The protein below binds the small molecule below.
Small molecule (SMILES): CCN1C[C@]2(COC(=O)c3ccccc3N3C(=O)C[C@H](C)C3=O)CC[C@H](OC)[C@@]34[C@@H]5C[C@H]6[C@H](OC)[C@@H]5[C@](O)(C[C@@H]6OC)[C@@](O)([C@@H](OC)[C@H]23)[C@@H]14

Sequence of chain 1.E:
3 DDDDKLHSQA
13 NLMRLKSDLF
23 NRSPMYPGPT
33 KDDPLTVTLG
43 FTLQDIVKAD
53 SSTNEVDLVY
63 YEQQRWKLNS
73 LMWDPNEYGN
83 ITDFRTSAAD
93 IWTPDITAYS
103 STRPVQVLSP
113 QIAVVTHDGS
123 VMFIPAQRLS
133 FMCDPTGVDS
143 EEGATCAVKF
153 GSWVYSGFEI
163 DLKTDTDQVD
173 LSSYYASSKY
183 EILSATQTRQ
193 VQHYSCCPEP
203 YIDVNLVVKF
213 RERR

Sequence of chain 1.A:
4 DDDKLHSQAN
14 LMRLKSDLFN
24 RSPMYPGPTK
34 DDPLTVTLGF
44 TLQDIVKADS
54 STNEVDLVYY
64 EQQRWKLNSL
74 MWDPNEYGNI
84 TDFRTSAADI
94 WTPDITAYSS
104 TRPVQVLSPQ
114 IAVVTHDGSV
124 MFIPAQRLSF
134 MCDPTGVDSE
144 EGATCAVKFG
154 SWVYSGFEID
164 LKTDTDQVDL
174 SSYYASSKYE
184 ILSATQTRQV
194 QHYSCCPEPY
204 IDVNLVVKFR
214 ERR

Binding-site contacts:
Ligand atom C22 contacts residue TRP155 of chain 1.A at 3.3 Å (hydrophobic).
Ligand atom C4 contacts residue GLN194 of chain 1.A at 3.8 Å.
Ligand atom C25 contacts residue TRP155 of chain 1.A at 3.2 Å (hydrophobic).
Ligand atom C3 contacts residue TYR196 of chain 1.A at 3.7 Å (hydrophobic).
Ligand atom O13 contacts residue TYR101 of chain 1.A at 3.2 Å.
Ligand atom C9 contacts residue SER175 of chain 1.E at 3.3 Å.
Ligand atom C1 contacts residue TYR101 of chain 1.A at 3.4 Å (hydrophobic).
Ligand atom C21 contacts residue TRP155 of chain 1.A at 3.7 Å (hydrophobic).
Ligand atom C22 contacts residue VAL156 of chain 1.A at 3.7 Å (hydrophobic).
Ligand atom C24 contacts residue TRP155 of chain 1.A at 3.1 Å (hydrophobic).
Ligand atom C2 contacts residue TYR101 of chain 1.A at 3.5 Å (hydrophobic).
Ligand atom O19 contacts residue TRP155 of chain 1.A at 3.0 Å (h-bond).
Ligand atom C9 contacts residue GLN46 of chain 1.E at 3.5 Å.
Ligand atom C4 contacts residue LYS151 of chain 1.A at 3.2 Å.
Ligand atom O27 contacts residue ILE126 of chain 1.E at 3.4 Å.
Ligand atom C38 contacts residue CYS198 of chain 1.A at 3.6 Å (hydrophobic).
Ligand atom C4 contacts residue ASP205 of chain 1.A at 3.8 Å.
Ligand atom C12 contacts residue SER102 of chain 1.A at 3.6 Å.
Ligand atom O38 contacts residue CYS198 of chain 1.A at 3.3 Å (h-bond).
Ligand atom C3 contacts residue ASP205 of chain 1.A at 3.4 Å.
Ligand atom C23 contacts residue TRP155 of chain 1.A at 3.4 Å (hydrophobic).
Ligand atom O8 contacts residue SER175 of chain 1.E at 3.4 Å.
Ligand atom O13 contacts residue TYR63 of chain 1.E at 3.1 Å (h-bond).
Ligand atom O11 contacts residue TYR101 of chain 1.A at 3.4 Å.
Ligand atom C22 contacts residue TYR203 of chain 1.A at 3.6 Å (hydrophobic).
Ligand atom C5 contacts residue LYS151 of chain 1.A at 3.3 Å.
Ligand atom C21 contacts residue SER154 of chain 1.A at 3.6 Å.
Ligand atom C13 contacts residue TYR101 of chain 1.A at 3.4 Å (hydrophobic).
Ligand atom C12 contacts residue TYR63 of chain 1.E at 3.8 Å (hydrophobic).
Ligand atom C2 contacts residue TYR196 of chain 1.A at 3.2 Å (hydrophobic).
Ligand atom N23 contacts residue TRP155 of chain 1.A at 3.0 Å (h-bond).
Ligand atom C39 contacts residue CYS198 of chain 1.A at 3.5 Å (hydrophobic).
Ligand atom C22 contacts residue TYR157 of chain 1.A at 3.4 Å (hydrophobic).
Ligand atom C36 contacts residue ILE126 of chain 1.E at 3.8 Å (hydrophobic).
Ligand atom C15 contacts residue TRP155 of chain 1.A at 3.8 Å (hydrophobic).
Ligand atom C21 contacts residue TYR101 of chain 1.A at 3.7 Å (hydrophobic).
Ligand atom C12 contacts residue TYR101 of chain 1.A at 3.0 Å (hydrophobic).
Ligand atom C17 contacts residue TYR196 of chain 1.A at 3.8 Å (hydrophobic).
Ligand atom C8 contacts residue SER175 of chain 1.E at 3.7 Å.
Ligand atom C33 contacts residue TYR203 of chain 1.A at 3.8 Å (hydrophobic).